Binding-site contacts:
Ligand atom O contacts residue THR501 of chain 1.B at 4.0 Å.
Ligand atom C contacts residue GLU726 of chain 1.B at 4.1 Å.
Ligand atom C contacts residue TYR471 of chain 1.B at 3.6 Å (hydrophobic).
Ligand atom N contacts residue TYR753 of chain 1.B at 3.6 Å.
Ligand atom N contacts residue TYR471 of chain 1.B at 3.3 Å.
Ligand atom N contacts residue PRO499 of chain 1.B at 3.2 Å (h-bond).
Ligand atom N contacts residue THR501 of chain 1.B at 4.1 Å.
Ligand atom OE2 contacts residue THR676 of chain 1.B at 3.3 Å.
Ligand atom CB contacts residue TYR471 of chain 1.B at 3.6 Å (hydrophobic).
Ligand atom CA contacts residue GLU726 of chain 1.B at 3.2 Å.
Ligand atom CA contacts residue THR501 of chain 1.B at 3.8 Å.
Ligand atom OXT contacts residue LEU500 of chain 1.B at 3.5 Å.
Ligand atom O contacts residue GLY674 of chain 1.B at 3.7 Å.
Ligand atom OE2 contacts residue SER675 of chain 1.B at 3.6 Å (h-bond).
Ligand atom CG contacts residue MET729 of chain 1.B at 3.6 Å (hydrophobic).
Ligand atom OE1 contacts residue MET729 of chain 1.B at 3.2 Å.
Ligand atom O contacts residue ARG506 of chain 1.B at 3.1 Å (salt-bridge).
Ligand atom CG contacts residue TYR471 of chain 1.B at 3.6 Å (hydrophobic).
Ligand atom OE1 contacts residue LEU725 of chain 1.B at 4.0 Å.
Ligand atom CB contacts residue SER675 of chain 1.B at 3.7 Å.
Ligand atom O contacts residue SER675 of chain 1.B at 3.1 Å (h-bond).
Ligand atom CD contacts residue MET729 of chain 1.B at 3.6 Å (hydrophobic).
Ligand atom C contacts residue PRO499 of chain 1.B at 4.1 Å (hydrophobic).
Ligand atom C contacts residue SER675 of chain 1.B at 3.3 Å.
Ligand atom CD contacts residue GLU726 of chain 1.B at 3.7 Å.
Ligand atom C contacts residue THR501 of chain 1.B at 3.5 Å.
Ligand atom N contacts residue GLU726 of chain 1.B at 3.8 Å.
Ligand atom OE2 contacts residue GLU726 of chain 1.B at 3.0 Å (salt-bridge).
Ligand atom CA contacts residue TYR471 of chain 1.B at 4.0 Å (hydrophobic).
Ligand atom CG contacts residue LEU671 of chain 1.B at 3.6 Å (hydrophobic).
Ligand atom CB contacts residue GLU726 of chain 1.B at 4.0 Å.
Ligand atom OXT contacts residue THR501 of chain 1.B at 3.1 Å (h-bond).
Ligand atom OXT contacts residue ARG506 of chain 1.B at 3.7 Å.
Ligand atom OE1 contacts residue LEU671 of chain 1.B at 3.3 Å.
Ligand atom OXT contacts residue PRO499 of chain 1.B at 3.2 Å (h-bond).
Ligand atom O contacts residue TYR471 of chain 1.B at 3.7 Å.
Ligand atom CD contacts residue LEU671 of chain 1.B at 3.8 Å (hydrophobic).
Ligand atom C contacts residue ARG506 of chain 1.B at 4.1 Å.
Ligand atom CA contacts residue SER675 of chain 1.B at 3.2 Å.
Ligand atom OXT contacts residue TYR471 of chain 1.B at 3.3 Å.

The small molecule below binds the protein below.
Small molecule (SMILES): N[C@@H](CCC(=O)O)C(=O)O

Sequence of chain 1.B:
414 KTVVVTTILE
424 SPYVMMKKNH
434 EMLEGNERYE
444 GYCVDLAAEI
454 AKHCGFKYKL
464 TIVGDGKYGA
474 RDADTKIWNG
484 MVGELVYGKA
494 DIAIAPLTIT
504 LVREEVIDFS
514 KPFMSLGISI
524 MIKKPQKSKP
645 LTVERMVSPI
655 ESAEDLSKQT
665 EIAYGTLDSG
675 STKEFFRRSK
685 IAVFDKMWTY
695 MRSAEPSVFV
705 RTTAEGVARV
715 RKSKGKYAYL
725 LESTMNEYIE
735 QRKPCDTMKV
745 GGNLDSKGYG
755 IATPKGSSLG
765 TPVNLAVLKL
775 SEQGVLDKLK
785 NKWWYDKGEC